Sequence of chain 4.A:
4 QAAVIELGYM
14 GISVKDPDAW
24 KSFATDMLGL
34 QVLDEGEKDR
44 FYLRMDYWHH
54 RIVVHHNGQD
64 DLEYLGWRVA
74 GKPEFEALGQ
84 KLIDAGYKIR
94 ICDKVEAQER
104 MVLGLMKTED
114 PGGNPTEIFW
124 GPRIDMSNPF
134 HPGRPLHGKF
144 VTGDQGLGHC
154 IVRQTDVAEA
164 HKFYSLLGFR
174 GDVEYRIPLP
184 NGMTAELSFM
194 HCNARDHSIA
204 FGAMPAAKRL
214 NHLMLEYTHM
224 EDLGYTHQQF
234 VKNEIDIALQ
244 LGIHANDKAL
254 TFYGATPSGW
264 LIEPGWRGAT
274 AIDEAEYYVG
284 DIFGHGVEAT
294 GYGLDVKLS

Binding-site contacts:
Ligand atom O3 contacts residue PHE204 of chain 4.A at 3.4 Å.
Ligand atom C3 contacts residue MET207 of chain 4.A at 4.3 Å (hydrophobic).
Ligand atom O3 contacts residue ARG156 of chain 4.A at 4.2 Å.
Ligand atom C5 contacts residue MET207 of chain 4.A at 4.4 Å (hydrophobic).
Ligand atom C3 contacts residue ILE154 of chain 4.A at 3.4 Å (hydrophobic).
Ligand atom C contacts residue MET207 of chain 4.A at 3.9 Å (hydrophobic).
Ligand atom O3 contacts residue GLY205 of chain 4.A at 3.0 Å (h-bond).
Ligand atom C6 contacts residue LEU297 of chain 4.A at 4.3 Å (hydrophobic).
Ligand atom C2 contacts residue ILE154 of chain 4.A at 3.6 Å (hydrophobic).
Ligand atom O4 contacts residue ASN214 of chain 4.A at 4.3 Å.
Ligand atom O3 contacts residue ILE154 of chain 4.A at 3.5 Å.
Ligand atom C4 contacts residue ASN214 of chain 4.A at 4.1 Å.
Ligand atom C2 contacts residue GLY205 of chain 4.A at 3.8 Å.
Ligand atom C1 contacts residue ILE154 of chain 4.A at 4.2 Å (hydrophobic).
Ligand atom O4 contacts residue ALA209 of chain 4.A at 3.9 Å.
Ligand atom C3 contacts residue PHE204 of chain 4.A at 4.4 Å (hydrophobic).
Ligand atom O4 contacts residue ILE154 of chain 4.A at 4.2 Å.
Ligand atom C6 contacts residue MET207 of chain 4.A at 4.2 Å (hydrophobic).
Ligand atom C6 contacts residue GLY296 of chain 4.A at 4.1 Å.
Ligand atom C2 contacts residue LEU190 of chain 4.A at 4.0 Å (hydrophobic).
Ligand atom C1 contacts residue LEU297 of chain 4.A at 4.5 Å (hydrophobic).
Ligand atom C4 contacts residue ARG156 of chain 4.A at 4.5 Å.
Ligand atom C4 contacts residue VAL155 of chain 4.A at 4.0 Å (hydrophobic).
Ligand atom C1 contacts residue LEU190 of chain 4.A at 4.4 Å (hydrophobic).
Ligand atom C3 contacts residue VAL155 of chain 4.A at 3.8 Å (hydrophobic).
Ligand atom C1 contacts residue MET207 of chain 4.A at 3.8 Å (hydrophobic).
Ligand atom C5 contacts residue ASN214 of chain 4.A at 3.6 Å.
Ligand atom O3 contacts residue VAL155 of chain 4.A at 2.8 Å (h-bond).
Ligand atom O4 contacts residue VAL155 of chain 4.A at 3.4 Å (h-bond).
Ligand atom C2 contacts residue MET207 of chain 4.A at 3.8 Å (hydrophobic).
Ligand atom C5 contacts residue ILE154 of chain 4.A at 4.3 Å (hydrophobic).
Ligand atom O4 contacts residue ARG156 of chain 4.A at 3.2 Å.
Ligand atom C4 contacts residue ILE154 of chain 4.A at 3.7 Å (hydrophobic).
Ligand atom C4 contacts residue MET207 of chain 4.A at 4.5 Å (hydrophobic).
Ligand atom C6 contacts residue ASN214 of chain 4.A at 3.6 Å.
Ligand atom C contacts residue LEU190 of chain 4.A at 3.7 Å (hydrophobic).
Ligand atom O3 contacts residue GLN157 of chain 4.A at 4.5 Å.
Ligand atom C3 contacts residue GLY205 of chain 4.A at 3.8 Å.
Ligand atom C5 contacts residue ALA209 of chain 4.A at 4.3 Å (hydrophobic).
Ligand atom C contacts residue LEU297 of chain 4.A at 3.9 Å (hydrophobic).

The small molecule below binds the protein below.
Small molecule (SMILES): Cc1ccc(O)c(O)c1